Binding-site contacts:
Ligand atom C1 contacts residue ASN154 of chain 42.C at 1.4 Å.
Ligand atom C8 contacts residue ASN154 of chain 42.C at 3.6 Å.
Ligand atom C1 contacts residue HIS104 of chain 50.C at 3.6 Å.
Ligand atom O5 contacts residue ASN154 of chain 42.C at 2.4 Å (h-bond).
Ligand atom O7 contacts residue GLU155 of chain 42.C at 3.8 Å.
Ligand atom C8 contacts residue GLU155 of chain 42.C at 3.6 Å.
Ligand atom C5 contacts residue ASN154 of chain 42.C at 4.3 Å.
Ligand atom C5 contacts residue ASN154 of chain 42.C at 3.7 Å.
Ligand atom C3 contacts residue ASN154 of chain 42.C at 3.8 Å.
Ligand atom C8 contacts residue HIS104 of chain 50.C at 3.9 Å.
Ligand atom O5 contacts residue HIS104 of chain 50.C at 4.0 Å.
Ligand atom C7 contacts residue GLU155 of chain 42.C at 4.2 Å.
Ligand atom O6 contacts residue HIS104 of chain 50.C at 4.4 Å.
Ligand atom O5 contacts residue HIS104 of chain 50.C at 2.9 Å.
Ligand atom C6 contacts residue ASN154 of chain 42.C at 3.8 Å.
Ligand atom C2 contacts residue ASN154 of chain 42.C at 2.4 Å.
Ligand atom C4 contacts residue ASN154 of chain 42.C at 4.3 Å.
Ligand atom N2 contacts residue ASN154 of chain 42.C at 2.8 Å (h-bond).
Ligand atom C6 contacts residue HIS104 of chain 50.C at 3.3 Å.
Ligand atom C5 contacts residue HIS104 of chain 50.C at 3.1 Å.
Ligand atom O7 contacts residue ASN154 of chain 42.C at 3.2 Å (h-bond).
Ligand atom C1 contacts residue HIS104 of chain 50.C at 4.3 Å.
Ligand atom C7 contacts residue ASN154 of chain 42.C at 3.4 Å.

Sequence of chain 50.C:
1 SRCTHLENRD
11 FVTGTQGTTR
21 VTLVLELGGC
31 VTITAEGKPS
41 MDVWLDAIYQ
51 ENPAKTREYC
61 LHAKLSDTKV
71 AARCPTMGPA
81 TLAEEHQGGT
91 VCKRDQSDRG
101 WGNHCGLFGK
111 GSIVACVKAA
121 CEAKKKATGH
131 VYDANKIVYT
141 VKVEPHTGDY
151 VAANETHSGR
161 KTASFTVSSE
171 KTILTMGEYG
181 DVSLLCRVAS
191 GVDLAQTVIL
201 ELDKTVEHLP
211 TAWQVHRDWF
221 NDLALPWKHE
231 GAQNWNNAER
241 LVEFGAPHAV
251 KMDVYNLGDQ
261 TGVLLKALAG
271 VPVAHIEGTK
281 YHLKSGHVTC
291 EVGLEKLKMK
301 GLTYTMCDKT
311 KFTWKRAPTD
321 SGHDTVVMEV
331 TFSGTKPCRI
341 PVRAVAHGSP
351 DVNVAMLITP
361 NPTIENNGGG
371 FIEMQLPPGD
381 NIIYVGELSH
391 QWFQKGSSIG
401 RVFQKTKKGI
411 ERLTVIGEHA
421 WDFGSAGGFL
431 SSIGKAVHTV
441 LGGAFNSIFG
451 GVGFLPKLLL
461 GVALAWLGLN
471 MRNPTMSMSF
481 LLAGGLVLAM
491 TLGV

This protein binds this small molecule.
Small molecule (SMILES): CC(=O)N[C@H]1[C@H](O[C@H]2[C@H](O)[C@@H](NC(C)=O)CO[C@@H]2CO[C@@H]2O[C@@H](C)[C@@H](O)[C@@H](O)[C@@H]2O)O[C@H](CO)[C@@H](O)[C@@H]1O

Sequence of chain 42.C:
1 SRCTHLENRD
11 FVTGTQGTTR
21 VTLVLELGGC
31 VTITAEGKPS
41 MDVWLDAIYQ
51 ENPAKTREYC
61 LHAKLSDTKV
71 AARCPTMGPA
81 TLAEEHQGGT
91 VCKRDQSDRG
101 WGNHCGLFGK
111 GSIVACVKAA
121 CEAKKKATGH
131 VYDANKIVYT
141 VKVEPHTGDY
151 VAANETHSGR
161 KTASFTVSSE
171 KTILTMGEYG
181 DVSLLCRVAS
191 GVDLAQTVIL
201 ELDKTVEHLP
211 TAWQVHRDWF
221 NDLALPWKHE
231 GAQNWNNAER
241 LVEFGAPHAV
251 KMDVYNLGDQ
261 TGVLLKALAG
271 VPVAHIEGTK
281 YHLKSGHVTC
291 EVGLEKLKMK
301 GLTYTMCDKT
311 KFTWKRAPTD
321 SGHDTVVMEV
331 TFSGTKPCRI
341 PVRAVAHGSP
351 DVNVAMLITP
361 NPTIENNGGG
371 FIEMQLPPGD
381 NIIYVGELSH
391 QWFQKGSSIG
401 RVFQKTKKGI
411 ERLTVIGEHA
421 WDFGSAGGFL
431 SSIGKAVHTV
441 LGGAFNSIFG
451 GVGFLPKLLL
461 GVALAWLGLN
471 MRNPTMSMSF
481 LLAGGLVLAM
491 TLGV